This small molecule binds to this protein.
Small molecule (SMILES): CC(=O)N[C@@H]1[C@@H](O)[C@H](O)[C@@H](CO)O[C@H]1O

Sequence of chain 1.A:
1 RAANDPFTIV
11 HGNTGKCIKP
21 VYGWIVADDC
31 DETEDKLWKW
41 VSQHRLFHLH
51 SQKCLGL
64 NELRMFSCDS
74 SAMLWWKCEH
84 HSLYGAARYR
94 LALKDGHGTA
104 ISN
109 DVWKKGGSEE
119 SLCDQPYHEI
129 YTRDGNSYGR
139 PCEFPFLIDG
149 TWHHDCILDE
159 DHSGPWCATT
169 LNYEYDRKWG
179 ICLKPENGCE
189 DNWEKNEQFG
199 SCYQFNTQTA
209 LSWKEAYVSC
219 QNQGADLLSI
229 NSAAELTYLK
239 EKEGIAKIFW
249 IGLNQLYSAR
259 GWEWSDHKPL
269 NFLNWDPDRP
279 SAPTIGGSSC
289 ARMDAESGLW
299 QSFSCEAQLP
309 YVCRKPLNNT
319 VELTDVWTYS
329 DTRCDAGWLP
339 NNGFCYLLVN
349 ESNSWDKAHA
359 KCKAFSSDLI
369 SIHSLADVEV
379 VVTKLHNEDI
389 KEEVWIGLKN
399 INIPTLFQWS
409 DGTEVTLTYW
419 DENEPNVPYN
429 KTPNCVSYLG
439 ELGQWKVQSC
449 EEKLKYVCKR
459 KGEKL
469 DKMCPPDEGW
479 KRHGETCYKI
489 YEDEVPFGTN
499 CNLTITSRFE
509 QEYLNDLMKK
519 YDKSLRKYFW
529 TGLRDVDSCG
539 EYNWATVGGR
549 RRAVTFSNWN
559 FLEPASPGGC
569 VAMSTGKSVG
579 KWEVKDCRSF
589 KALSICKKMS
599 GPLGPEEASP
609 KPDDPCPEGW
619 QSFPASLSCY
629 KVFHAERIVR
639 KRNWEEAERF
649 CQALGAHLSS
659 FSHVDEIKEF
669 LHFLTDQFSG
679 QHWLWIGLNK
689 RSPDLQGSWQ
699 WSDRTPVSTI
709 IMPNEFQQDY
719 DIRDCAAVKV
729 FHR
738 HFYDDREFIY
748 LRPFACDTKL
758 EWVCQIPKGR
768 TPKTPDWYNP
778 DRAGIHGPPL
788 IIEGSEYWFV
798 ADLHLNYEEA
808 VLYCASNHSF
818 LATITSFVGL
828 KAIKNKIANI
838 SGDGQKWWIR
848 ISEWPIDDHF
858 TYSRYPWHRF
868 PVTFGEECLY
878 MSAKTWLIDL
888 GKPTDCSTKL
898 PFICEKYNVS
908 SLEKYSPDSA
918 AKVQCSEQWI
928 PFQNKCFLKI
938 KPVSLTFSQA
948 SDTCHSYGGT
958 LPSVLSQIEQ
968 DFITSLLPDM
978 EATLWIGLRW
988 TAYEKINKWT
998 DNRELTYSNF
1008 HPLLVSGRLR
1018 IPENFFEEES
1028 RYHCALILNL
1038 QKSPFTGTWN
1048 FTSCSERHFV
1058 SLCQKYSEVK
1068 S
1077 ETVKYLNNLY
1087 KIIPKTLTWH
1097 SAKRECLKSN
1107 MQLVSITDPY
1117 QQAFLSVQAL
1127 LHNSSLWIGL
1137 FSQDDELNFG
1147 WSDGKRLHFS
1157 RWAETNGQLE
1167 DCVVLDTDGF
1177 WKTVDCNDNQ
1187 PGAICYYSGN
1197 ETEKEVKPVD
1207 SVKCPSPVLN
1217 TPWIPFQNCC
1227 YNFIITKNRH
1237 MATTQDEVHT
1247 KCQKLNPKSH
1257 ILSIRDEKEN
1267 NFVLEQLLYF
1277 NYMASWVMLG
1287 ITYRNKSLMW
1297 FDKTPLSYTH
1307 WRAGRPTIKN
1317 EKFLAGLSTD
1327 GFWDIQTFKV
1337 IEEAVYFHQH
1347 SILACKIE

Binding-site contacts:
Ligand atom O5 contacts residue VAL545 of chain 1.A at 4.2 Å.
Ligand atom C1 contacts residue THR544 of chain 1.A at 3.9 Å.
Ligand atom O6 contacts residue CYS499 of chain 1.A at 4.2 Å.
Ligand atom O6 contacts residue ASN498 of chain 1.A at 3.4 Å (h-bond).
Ligand atom C3 contacts residue GLY496 of chain 1.A at 3.3 Å.
Ligand atom O3 contacts residue GLY496 of chain 1.A at 2.4 Å (h-bond).
Ligand atom O4 contacts residue CYS499 of chain 1.A at 3.6 Å.
Ligand atom O4 contacts residue THR497 of chain 1.A at 4.2 Å.
Ligand atom O5 contacts residue ASN500 of chain 1.A at 4.4 Å.
Ligand atom C3 contacts residue ASN500 of chain 1.A at 4.3 Å.
Ligand atom C6 contacts residue VAL545 of chain 1.A at 4.1 Å (hydrophobic).
Ligand atom C5 contacts residue ASN500 of chain 1.A at 4.5 Å.
Ligand atom O4 contacts residue ASN500 of chain 1.A at 4.4 Å.
Ligand atom C1 contacts residue ASN500 of chain 1.A at 3.9 Å.
Ligand atom O4 contacts residue ASN498 of chain 1.A at 3.6 Å.
Ligand atom O5 contacts residue THR544 of chain 1.A at 3.8 Å.
Ligand atom O4 contacts residue GLY496 of chain 1.A at 3.3 Å (h-bond).
Ligand atom C4 contacts residue ASN500 of chain 1.A at 3.7 Å.
Ligand atom O3 contacts residue PHE495 of chain 1.A at 3.8 Å.
Ligand atom O3 contacts residue ASN500 of chain 1.A at 4.2 Å.
Ligand atom O3 contacts residue THR497 of chain 1.A at 4.5 Å.
Ligand atom C4 contacts residue GLY496 of chain 1.A at 3.8 Å.